A protein and the small-molecule ligand that binds it are described below.
Small molecule (SMILES): N#C[C@@H](Cc1nc2nc(NC3CCCCC3)nc(N)n2n1)C(N)=O

Binding-site contacts:
Ligand atom C2 contacts residue CYS199 of chain 1.A at 1.9 Å (hydrophobic).
Ligand atom N8 contacts residue LEU188 of chain 1.A at 3.8 Å.
Ligand atom C13 contacts residue VAL135 of chain 1.A at 3.5 Å (hydrophobic).
Ligand atom C10 contacts residue ARG141 of chain 1.A at 3.7 Å.
Ligand atom C15 contacts residue LEU188 of chain 1.A at 3.5 Å (hydrophobic).
Ligand atom N4 contacts residue ALA83 of chain 1.A at 3.6 Å.
Ligand atom N9 contacts residue ASP133 of chain 1.A at 2.6 Å (salt-bridge).
Ligand atom N7 contacts residue LEU188 of chain 1.A at 3.5 Å.
Ligand atom C4 contacts residue LYS85 of chain 1.A at 3.6 Å.
Ligand atom N9 contacts residue ALA83 of chain 1.A at 3.6 Å.
Ligand atom N1 contacts residue LYS85 of chain 1.A at 3.7 Å.
Ligand atom C5 contacts residue VAL70 of chain 1.A at 3.8 Å (hydrophobic).
Ligand atom O1 contacts residue CYS199 of chain 1.A at 3.5 Å (h-bond).
Ligand atom N5 contacts residue LEU188 of chain 1.A at 3.4 Å.
Ligand atom C16 contacts residue LEU188 of chain 1.A at 3.6 Å (hydrophobic).
Ligand atom C15 contacts residue ASP133 of chain 1.A at 3.7 Å.
Ligand atom N9 contacts residue VAL110 of chain 1.A at 3.6 Å.
Ligand atom N2 contacts residue VAL70 of chain 1.A at 3.1 Å.
Ligand atom N9 contacts residue LEU188 of chain 1.A at 3.7 Å.
Ligand atom C10 contacts residue PRO136 of chain 1.A at 3.7 Å (hydrophobic).
Ligand atom C8 contacts residue TYR134 of chain 1.A at 3.5 Å (hydrophobic).
Ligand atom C3 contacts residue CYS199 of chain 1.A at 2.8 Å (hydrophobic).
Ligand atom C4 contacts residue CYS199 of chain 1.A at 3.3 Å (hydrophobic).
Ligand atom O1 contacts residue LYS85 of chain 1.A at 2.9 Å (salt-bridge).
Ligand atom C12 contacts residue VAL135 of chain 1.A at 3.3 Å (hydrophobic).
Ligand atom O1 contacts residue ASP200 of chain 1.A at 3.0 Å.
Ligand atom N3 contacts residue VAL135 of chain 1.A at 2.7 Å (h-bond).
Ligand atom N8 contacts residue CYS199 of chain 1.A at 3.4 Å (h-bond).
Ligand atom C14 contacts residue VAL135 of chain 1.A at 3.5 Å (hydrophobic).
Ligand atom C15 contacts residue ALA83 of chain 1.A at 3.5 Å (hydrophobic).
Ligand atom N7 contacts residue CYS199 of chain 1.A at 3.6 Å.
Ligand atom N4 contacts residue VAL135 of chain 1.A at 3.4 Å (h-bond).
Ligand atom N3 contacts residue TYR134 of chain 1.A at 3.8 Å.
Ligand atom N7 contacts residue LEU132 of chain 1.A at 3.7 Å.
Ligand atom C12 contacts residue PRO136 of chain 1.A at 3.8 Å (hydrophobic).
Ligand atom C11 contacts residue THR138 of chain 1.A at 3.7 Å.
Ligand atom C1 contacts residue CYS199 of chain 1.A at 2.8 Å (hydrophobic).
Ligand atom C4 contacts residue ASP200 of chain 1.A at 3.5 Å.
Ligand atom N2 contacts residue LYS85 of chain 1.A at 3.6 Å.
Ligand atom N1 contacts residue ASP200 of chain 1.A at 3.1 Å (salt-bridge).

Sequence of chain 1.A:
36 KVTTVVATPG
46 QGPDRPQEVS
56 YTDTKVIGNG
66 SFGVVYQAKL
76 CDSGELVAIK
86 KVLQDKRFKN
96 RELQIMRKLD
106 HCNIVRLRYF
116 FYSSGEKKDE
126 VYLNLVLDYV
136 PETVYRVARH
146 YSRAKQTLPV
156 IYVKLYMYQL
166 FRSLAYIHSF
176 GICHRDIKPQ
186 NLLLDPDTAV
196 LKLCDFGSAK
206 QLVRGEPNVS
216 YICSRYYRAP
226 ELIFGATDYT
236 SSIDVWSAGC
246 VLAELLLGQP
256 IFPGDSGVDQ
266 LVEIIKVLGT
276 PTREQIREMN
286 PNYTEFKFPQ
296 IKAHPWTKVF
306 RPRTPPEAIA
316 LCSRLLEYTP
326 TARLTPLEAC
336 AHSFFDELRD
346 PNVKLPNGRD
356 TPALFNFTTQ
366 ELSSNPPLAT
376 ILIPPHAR